Binding-site contacts:
Ligand atom N2 contacts residue ASN467 of chain 1.B at 2.8 Å (h-bond).
Ligand atom C5 contacts residue ASN467 of chain 1.B at 3.8 Å.
Ligand atom C6 contacts residue GLN475 of chain 1.B at 3.5 Å.
Ligand atom O5 contacts residue ASN467 of chain 1.B at 2.4 Å (h-bond).
Ligand atom C2 contacts residue ASN467 of chain 1.B at 2.5 Å.
Ligand atom O5 contacts residue GLN475 of chain 1.B at 2.9 Å (h-bond).
Ligand atom C5 contacts residue GLN475 of chain 1.B at 3.2 Å.
Ligand atom C3 contacts residue ASN467 of chain 1.B at 3.7 Å.
Ligand atom C1 contacts residue GLN475 of chain 1.B at 3.9 Å.
Ligand atom O7 contacts residue ASP477 of chain 1.B at 4.0 Å.
Ligand atom C8 contacts residue ASP477 of chain 1.B at 4.5 Å.
Ligand atom C1 contacts residue ASN467 of chain 1.B at 1.4 Å.
Ligand atom C7 contacts residue ASN467 of chain 1.B at 3.3 Å.
Ligand atom C8 contacts residue ASN467 of chain 1.B at 4.4 Å.
Ligand atom O6 contacts residue GLN475 of chain 1.B at 4.4 Å.
Ligand atom O7 contacts residue ASN467 of chain 1.B at 3.4 Å (h-bond).
Ligand atom C4 contacts residue ASN467 of chain 1.B at 4.3 Å.
Ligand atom C7 contacts residue ASP477 of chain 1.B at 4.3 Å.

Sequence of chain 1.B:
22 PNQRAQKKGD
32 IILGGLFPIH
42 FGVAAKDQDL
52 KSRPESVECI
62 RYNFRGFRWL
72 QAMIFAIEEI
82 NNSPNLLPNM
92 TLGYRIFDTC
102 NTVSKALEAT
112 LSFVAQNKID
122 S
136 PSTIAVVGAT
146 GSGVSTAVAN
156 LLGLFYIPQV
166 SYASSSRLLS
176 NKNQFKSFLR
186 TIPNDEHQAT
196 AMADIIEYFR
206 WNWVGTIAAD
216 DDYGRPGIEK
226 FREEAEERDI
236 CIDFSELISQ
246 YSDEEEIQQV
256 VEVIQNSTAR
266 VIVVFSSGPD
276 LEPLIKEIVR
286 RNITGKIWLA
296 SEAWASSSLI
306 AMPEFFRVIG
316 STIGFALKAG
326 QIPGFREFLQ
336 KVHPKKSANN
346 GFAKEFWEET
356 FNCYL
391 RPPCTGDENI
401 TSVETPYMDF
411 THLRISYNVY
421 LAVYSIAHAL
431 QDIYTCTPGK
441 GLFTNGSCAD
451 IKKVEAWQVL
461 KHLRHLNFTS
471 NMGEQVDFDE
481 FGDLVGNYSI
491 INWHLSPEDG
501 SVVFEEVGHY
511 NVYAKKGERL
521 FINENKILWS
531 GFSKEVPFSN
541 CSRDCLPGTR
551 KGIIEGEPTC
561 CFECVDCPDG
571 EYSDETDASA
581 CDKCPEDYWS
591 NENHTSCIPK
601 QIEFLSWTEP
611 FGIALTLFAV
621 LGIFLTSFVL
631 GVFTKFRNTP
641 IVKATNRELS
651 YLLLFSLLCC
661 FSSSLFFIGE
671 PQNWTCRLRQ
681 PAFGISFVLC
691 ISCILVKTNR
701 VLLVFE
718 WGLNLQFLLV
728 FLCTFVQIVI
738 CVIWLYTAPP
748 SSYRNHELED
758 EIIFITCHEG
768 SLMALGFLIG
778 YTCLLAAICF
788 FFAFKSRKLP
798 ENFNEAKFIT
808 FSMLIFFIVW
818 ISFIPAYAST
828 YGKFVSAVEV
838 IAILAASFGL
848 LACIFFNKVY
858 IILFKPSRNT

The protein below binds the small molecule below.
Small molecule (SMILES): CC(=O)N[C@@H]1[C@@H](O)[C@H](O)[C@@H](CO)O[C@H]1O